Binding-site contacts:
Ligand atom O5 contacts residue ASN147 of chain 1.A at 2.4 Å (h-bond).
Ligand atom C5 contacts residue ASN147 of chain 1.A at 3.7 Å.
Ligand atom O3 contacts residue GLN173 of chain 1.A at 4.3 Å.
Ligand atom O6 contacts residue THR148 of chain 1.A at 4.3 Å.
Ligand atom C2 contacts residue VAL128 of chain 1.A at 4.2 Å (hydrophobic).
Ligand atom C2 contacts residue ASN147 of chain 1.A at 2.4 Å.
Ligand atom N2 contacts residue LYS177 of chain 1.A at 4.5 Å.
Ligand atom C4 contacts residue ASN147 of chain 1.A at 4.2 Å.
Ligand atom N2 contacts residue ASN147 of chain 1.A at 2.9 Å (h-bond).
Ligand atom C8 contacts residue GLU127 of chain 1.A at 3.3 Å.
Ligand atom C3 contacts residue ASN147 of chain 1.A at 3.8 Å.
Ligand atom C7 contacts residue GLU127 of chain 1.A at 3.6 Å.
Ligand atom C1 contacts residue VAL128 of chain 1.A at 4.0 Å (hydrophobic).
Ligand atom O5 contacts residue GLU126 of chain 1.A at 3.9 Å.
Ligand atom C7 contacts residue VAL128 of chain 1.A at 3.9 Å (hydrophobic).
Ligand atom N2 contacts residue VAL128 of chain 1.A at 3.2 Å (h-bond).
Ligand atom C5 contacts residue GLU126 of chain 1.A at 4.3 Å.
Ligand atom C1 contacts residue GLN173 of chain 1.A at 3.8 Å.
Ligand atom C2 contacts residue GLN173 of chain 1.A at 3.3 Å.
Ligand atom N2 contacts residue GLN173 of chain 1.A at 4.0 Å.
Ligand atom O7 contacts residue LYS177 of chain 1.A at 4.1 Å.
Ligand atom O7 contacts residue GLN173 of chain 1.A at 3.5 Å.
Ligand atom N2 contacts residue GLU127 of chain 1.A at 3.1 Å.
Ligand atom C7 contacts residue GLN173 of chain 1.A at 4.4 Å.
Ligand atom O5 contacts residue GLN173 of chain 1.A at 3.9 Å.
Ligand atom C8 contacts residue LYS177 of chain 1.A at 3.7 Å.
Ligand atom C3 contacts residue GLN173 of chain 1.A at 4.2 Å.
Ligand atom O7 contacts residue VAL128 of chain 1.A at 3.7 Å.
Ligand atom C1 contacts residue GLU127 of chain 1.A at 3.6 Å.
Ligand atom O6 contacts residue ASN147 of chain 1.A at 4.2 Å.
Ligand atom C4 contacts residue GLN173 of chain 1.A at 4.3 Å.
Ligand atom C2 contacts residue GLU127 of chain 1.A at 4.1 Å.
Ligand atom C3 contacts residue GLU127 of chain 1.A at 4.0 Å.
Ligand atom C7 contacts residue ASN147 of chain 1.A at 4.1 Å.
Ligand atom C1 contacts residue ASN147 of chain 1.A at 1.5 Å.
Ligand atom C7 contacts residue LYS177 of chain 1.A at 3.9 Å.
Ligand atom C1 contacts residue GLU126 of chain 1.A at 3.4 Å.

This small molecule binds to this protein.
Small molecule (SMILES): CC(=O)N[C@@H]1[C@@H](O)[C@H](O)[C@@H](CO)O[C@H]1O

Sequence of chain 1.A:
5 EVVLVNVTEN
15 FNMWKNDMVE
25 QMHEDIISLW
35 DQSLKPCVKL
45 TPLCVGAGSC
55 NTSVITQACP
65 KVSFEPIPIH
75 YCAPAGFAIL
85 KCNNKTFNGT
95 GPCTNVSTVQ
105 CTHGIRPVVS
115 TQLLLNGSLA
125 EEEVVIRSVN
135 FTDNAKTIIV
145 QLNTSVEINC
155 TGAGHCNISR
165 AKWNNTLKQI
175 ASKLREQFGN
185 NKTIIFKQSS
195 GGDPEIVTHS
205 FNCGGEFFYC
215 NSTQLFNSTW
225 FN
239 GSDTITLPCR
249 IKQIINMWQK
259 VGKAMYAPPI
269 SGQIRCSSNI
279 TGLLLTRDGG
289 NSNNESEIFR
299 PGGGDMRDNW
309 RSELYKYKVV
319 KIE